Sequence of chain 1.C:
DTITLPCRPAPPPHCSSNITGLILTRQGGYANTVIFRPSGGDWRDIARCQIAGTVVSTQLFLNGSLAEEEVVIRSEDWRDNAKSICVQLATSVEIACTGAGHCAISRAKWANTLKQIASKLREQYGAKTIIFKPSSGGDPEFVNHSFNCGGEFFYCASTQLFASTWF

A small-molecule ligand and the protein it binds are described below.
Small molecule (SMILES): CC(=O)N[C@@H]1[C@@H](O)[C@H](O)[C@@H](CO)O[C@H]1O

Binding-site contacts:
Ligand atom C4 contacts residue ASN18 of chain 1.C at 4.2 Å.
Ligand atom C2 contacts residue ASN18 of chain 1.C at 2.5 Å.
Ligand atom C8 contacts residue ASN18 of chain 1.C at 4.5 Å.
Ligand atom C7 contacts residue ASN18 of chain 1.C at 3.6 Å.
Ligand atom C1 contacts residue ASN18 of chain 1.C at 1.4 Å.
Ligand atom C7 contacts residue SER16 of chain 1.C at 4.2 Å.
Ligand atom C2 contacts residue GLU96 of chain 1.C at 4.0 Å.
Ligand atom C7 contacts residue GLU96 of chain 1.C at 3.8 Å.
Ligand atom C7 contacts residue NAG1 of chain 1.H at 4.3 Å.
Ligand atom O7 contacts residue SER16 of chain 1.C at 4.1 Å.
Ligand atom N2 contacts residue GLU96 of chain 1.C at 3.0 Å (salt-bridge).
Ligand atom O5 contacts residue ASN18 of chain 1.C at 2.3 Å (h-bond).
Ligand atom C1 contacts residue GLU96 of chain 1.C at 4.4 Å.
Ligand atom O7 contacts residue ASN18 of chain 1.C at 3.8 Å.
Ligand atom C8 contacts residue SER16 of chain 1.C at 3.3 Å.
Ligand atom C3 contacts residue ASN18 of chain 1.C at 3.8 Å.
Ligand atom C8 contacts residue GLU96 of chain 1.C at 3.6 Å.
Ligand atom O5 contacts residue SER94 of chain 1.C at 4.5 Å.
Ligand atom N2 contacts residue ASN18 of chain 1.C at 3.0 Å (h-bond).
Ligand atom C7 contacts residue SER17 of chain 1.C at 4.1 Å.
Ligand atom C8 contacts residue SER17 of chain 1.C at 3.5 Å.
Ligand atom C5 contacts residue ASN18 of chain 1.C at 3.6 Å.
Ligand atom O7 contacts residue ASN65 of chain 1.C at 4.5 Å.
Ligand atom O7 contacts residue SER17 of chain 1.C at 4.4 Å.
Ligand atom C3 contacts residue GLU96 of chain 1.C at 4.0 Å.
Ligand atom O3 contacts residue GLU96 of chain 1.C at 4.4 Å.
Ligand atom O7 contacts residue NAG1 of chain 1.H at 3.2 Å.